Sequence of chain 1.A:
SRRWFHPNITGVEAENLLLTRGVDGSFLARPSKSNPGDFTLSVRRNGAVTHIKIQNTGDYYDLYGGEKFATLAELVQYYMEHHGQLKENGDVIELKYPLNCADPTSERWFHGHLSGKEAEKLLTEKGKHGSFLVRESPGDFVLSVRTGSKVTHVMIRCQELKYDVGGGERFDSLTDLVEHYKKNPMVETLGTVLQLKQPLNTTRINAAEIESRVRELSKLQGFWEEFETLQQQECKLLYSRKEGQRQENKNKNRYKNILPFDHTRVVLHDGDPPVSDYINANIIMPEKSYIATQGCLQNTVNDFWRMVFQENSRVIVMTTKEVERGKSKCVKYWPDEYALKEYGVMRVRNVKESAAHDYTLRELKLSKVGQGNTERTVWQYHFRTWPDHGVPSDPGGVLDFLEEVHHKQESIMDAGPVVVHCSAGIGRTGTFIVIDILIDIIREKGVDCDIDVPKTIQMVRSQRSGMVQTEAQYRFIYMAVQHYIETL

Binding-site contacts:
Ligand atom O6 contacts residue TYR81 of chain 1.A at 3.5 Å.
Ligand atom C20 contacts residue GLN270 of chain 1.A at 3.4 Å.
Ligand atom C12 contacts residue SER265 of chain 1.A at 3.6 Å.
Ligand atom C17 contacts residue ARG266 of chain 1.A at 3.4 Å.
Ligand atom O5 contacts residue HIS85 of chain 1.A at 3.2 Å.
Ligand atom C3 contacts residue GLN80 of chain 1.A at 3.6 Å.
Ligand atom C10 contacts residue SER265 of chain 1.A at 3.5 Å.
Ligand atom N3 contacts residue ARG266 of chain 1.A at 3.0 Å (salt-bridge).
Ligand atom C4 contacts residue GLN80 of chain 1.A at 3.6 Å.
Ligand atom N3 contacts residue SER265 of chain 1.A at 3.6 Å.
Ligand atom C8 contacts residue ARG266 of chain 1.A at 3.6 Å.
Ligand atom O3 contacts residue LYS281 of chain 1.A at 3.5 Å (salt-bridge).
Ligand atom O4 contacts residue TYR81 of chain 1.A at 3.0 Å (h-bond).
Ligand atom C19 contacts residue GLN270 of chain 1.A at 3.3 Å.
Ligand atom C1 contacts residue GLU84 of chain 1.A at 3.6 Å.
Ligand atom C8 contacts residue GLN270 of chain 1.A at 3.5 Å.
Ligand atom C11 contacts residue SER265 of chain 1.A at 3.5 Å.
Ligand atom N4 contacts residue ARG266 of chain 1.A at 3.3 Å (salt-bridge).
Ligand atom C2 contacts residue GLN80 of chain 1.A at 3.7 Å.
Ligand atom C18 contacts residue GLN270 of chain 1.A at 3.5 Å.
Ligand atom O1 contacts residue LEU263 of chain 1.A at 3.2 Å (h-bond).
Ligand atom O2 contacts residue TYR264 of chain 1.A at 3.3 Å (h-bond).
Ligand atom O4 contacts residue LYS281 of chain 1.A at 2.9 Å (salt-bridge).
Ligand atom O5 contacts residue GLN88 of chain 1.A at 3.5 Å (h-bond).
Ligand atom C19 contacts residue HIS85 of chain 1.A at 3.4 Å.
Ligand atom C20 contacts residue HIS85 of chain 1.A at 3.6 Å.
Ligand atom N1 contacts residue ARG266 of chain 1.A at 3.7 Å.
Ligand atom C5 contacts residue GLN80 of chain 1.A at 3.5 Å.
Ligand atom C16 contacts residue SER265 of chain 1.A at 3.5 Å.
Ligand atom C7 contacts residue GLN80 of chain 1.A at 3.5 Å.
Ligand atom N4 contacts residue GLN270 of chain 1.A at 2.9 Å (h-bond).
Ligand atom N3 contacts residue GLN270 of chain 1.A at 3.5 Å (h-bond).
Ligand atom CL1 contacts residue ASN282 of chain 1.A at 3.5 Å.
Ligand atom O2 contacts residue LEU263 of chain 1.A at 2.7 Å (h-bond).
Ligand atom C6 contacts residue GLN80 of chain 1.A at 3.6 Å.
Ligand atom C12 contacts residue LYS267 of chain 1.A at 3.6 Å.
Ligand atom C6 contacts residue GLU84 of chain 1.A at 3.5 Å.
Ligand atom O2 contacts residue ARG266 of chain 1.A at 3.5 Å (salt-bridge).
Ligand atom C13 contacts residue SER265 of chain 1.A at 3.8 Å.
Ligand atom O6 contacts residue HIS85 of chain 1.A at 3.2 Å.

This protein binds this small molecule.
Small molecule (SMILES): COc1cccc(-c2nnc3n(Cc4ccc(C(=O)N5CCC[C@H]5C(=O)O)cc4Cl)c(=O)c4ccccc4n23)c1O